Binding-site contacts:
Ligand atom N contacts residue CYS1079 of chain 4.D at 2.6 Å (h-bond).
Ligand atom CB contacts residue ASP1071 of chain 4.D at 2.7 Å.
Ligand atom CE contacts residue ASN1074 of chain 4.D at 1.9 Å.
Ligand atom NZ contacts residue ASN1074 of chain 4.D at 1.1 Å (h-bond).
Ligand atom CD contacts residue PHE1066 of chain 4.D at 1.0 Å (hydrophobic).
Ligand atom NE contacts residue PHE1066 of chain 4.D at 2.2 Å.
Ligand atom O contacts residue LYS8 of chain 4.P at 2.2 Å.
Ligand atom CA contacts residue ASP1071 of chain 4.D at 2.1 Å.
Ligand atom N contacts residue ASP1071 of chain 4.D at 1.4 Å (salt-bridge).
Ligand atom CA contacts residue ARG11 of chain 4.P at 2.4 Å.
Ligand atom CG contacts residue ASN1074 of chain 4.D at 1.5 Å.
Ligand atom CA contacts residue LYS8 of chain 4.P at 2.5 Å.
Ligand atom O contacts residue VAL127 of chain 4.F at 2.5 Å (h-bond).
Ligand atom O contacts residue ASP1071 of chain 4.D at 2.6 Å (salt-bridge).
Ligand atom CA contacts residue ASP1071 of chain 4.D at 2.1 Å.
Ligand atom CD contacts residue ASN1074 of chain 4.D at 2.5 Å.
Ligand atom CA contacts residue CYS1079 of chain 4.D at 2.9 Å (hydrophobic).
Ligand atom N contacts residue ALA1070 of chain 4.D at 2.1 Å.
Ligand atom CB contacts residue PHE1066 of chain 4.D at 2.4 Å (hydrophobic).
Ligand atom N contacts residue LYS8 of chain 4.P at 2.1 Å (salt-bridge).
Ligand atom CB contacts residue ARG11 of chain 4.P at 1.1 Å.
Ligand atom NE contacts residue PHE1083 of chain 4.D at 1.8 Å.
Ligand atom CD contacts residue TYR1076 of chain 4.D at 2.5 Å (hydrophobic).
Ligand atom NH2 contacts residue PHE1083 of chain 4.D at 0.8 Å.
Ligand atom N contacts residue ASP1071 of chain 4.D at 2.7 Å (salt-bridge).
Ligand atom CG contacts residue TYR1076 of chain 4.D at 2.9 Å (hydrophobic).
Ligand atom C contacts residue LYS8 of chain 4.P at 2.9 Å.
Ligand atom CB contacts residue LYS8 of chain 4.P at 2.2 Å.
Ligand atom CZ contacts residue PHE1083 of chain 4.D at 0.9 Å (hydrophobic).
Ligand atom NH1 contacts residue CYS1079 of chain 4.D at 2.3 Å (h-bond).
Ligand atom C contacts residue ASP1071 of chain 4.D at 0.9 Å.
Ligand atom N contacts residue GLY105 of chain 4.F at 2.8 Å (h-bond).
Ligand atom C contacts residue ASP1071 of chain 4.D at 2.3 Å.
Ligand atom N contacts residue ASP1071 of chain 4.D at 1.7 Å.
Ligand atom CB contacts residue ASN1074 of chain 4.D at 2.8 Å.
Ligand atom CG contacts residue CYS1079 of chain 4.D at 2.2 Å (hydrophobic).
Ligand atom NH1 contacts residue PHE1083 of chain 4.D at 1.2 Å.
Ligand atom CG contacts residue PHE1066 of chain 4.D at 1.9 Å (hydrophobic).
Ligand atom O contacts residue ASP1071 of chain 4.D at 0.9 Å.
Ligand atom CD contacts residue PHE1083 of chain 4.D at 2.5 Å (hydrophobic).

Sequence of chain 4.D:
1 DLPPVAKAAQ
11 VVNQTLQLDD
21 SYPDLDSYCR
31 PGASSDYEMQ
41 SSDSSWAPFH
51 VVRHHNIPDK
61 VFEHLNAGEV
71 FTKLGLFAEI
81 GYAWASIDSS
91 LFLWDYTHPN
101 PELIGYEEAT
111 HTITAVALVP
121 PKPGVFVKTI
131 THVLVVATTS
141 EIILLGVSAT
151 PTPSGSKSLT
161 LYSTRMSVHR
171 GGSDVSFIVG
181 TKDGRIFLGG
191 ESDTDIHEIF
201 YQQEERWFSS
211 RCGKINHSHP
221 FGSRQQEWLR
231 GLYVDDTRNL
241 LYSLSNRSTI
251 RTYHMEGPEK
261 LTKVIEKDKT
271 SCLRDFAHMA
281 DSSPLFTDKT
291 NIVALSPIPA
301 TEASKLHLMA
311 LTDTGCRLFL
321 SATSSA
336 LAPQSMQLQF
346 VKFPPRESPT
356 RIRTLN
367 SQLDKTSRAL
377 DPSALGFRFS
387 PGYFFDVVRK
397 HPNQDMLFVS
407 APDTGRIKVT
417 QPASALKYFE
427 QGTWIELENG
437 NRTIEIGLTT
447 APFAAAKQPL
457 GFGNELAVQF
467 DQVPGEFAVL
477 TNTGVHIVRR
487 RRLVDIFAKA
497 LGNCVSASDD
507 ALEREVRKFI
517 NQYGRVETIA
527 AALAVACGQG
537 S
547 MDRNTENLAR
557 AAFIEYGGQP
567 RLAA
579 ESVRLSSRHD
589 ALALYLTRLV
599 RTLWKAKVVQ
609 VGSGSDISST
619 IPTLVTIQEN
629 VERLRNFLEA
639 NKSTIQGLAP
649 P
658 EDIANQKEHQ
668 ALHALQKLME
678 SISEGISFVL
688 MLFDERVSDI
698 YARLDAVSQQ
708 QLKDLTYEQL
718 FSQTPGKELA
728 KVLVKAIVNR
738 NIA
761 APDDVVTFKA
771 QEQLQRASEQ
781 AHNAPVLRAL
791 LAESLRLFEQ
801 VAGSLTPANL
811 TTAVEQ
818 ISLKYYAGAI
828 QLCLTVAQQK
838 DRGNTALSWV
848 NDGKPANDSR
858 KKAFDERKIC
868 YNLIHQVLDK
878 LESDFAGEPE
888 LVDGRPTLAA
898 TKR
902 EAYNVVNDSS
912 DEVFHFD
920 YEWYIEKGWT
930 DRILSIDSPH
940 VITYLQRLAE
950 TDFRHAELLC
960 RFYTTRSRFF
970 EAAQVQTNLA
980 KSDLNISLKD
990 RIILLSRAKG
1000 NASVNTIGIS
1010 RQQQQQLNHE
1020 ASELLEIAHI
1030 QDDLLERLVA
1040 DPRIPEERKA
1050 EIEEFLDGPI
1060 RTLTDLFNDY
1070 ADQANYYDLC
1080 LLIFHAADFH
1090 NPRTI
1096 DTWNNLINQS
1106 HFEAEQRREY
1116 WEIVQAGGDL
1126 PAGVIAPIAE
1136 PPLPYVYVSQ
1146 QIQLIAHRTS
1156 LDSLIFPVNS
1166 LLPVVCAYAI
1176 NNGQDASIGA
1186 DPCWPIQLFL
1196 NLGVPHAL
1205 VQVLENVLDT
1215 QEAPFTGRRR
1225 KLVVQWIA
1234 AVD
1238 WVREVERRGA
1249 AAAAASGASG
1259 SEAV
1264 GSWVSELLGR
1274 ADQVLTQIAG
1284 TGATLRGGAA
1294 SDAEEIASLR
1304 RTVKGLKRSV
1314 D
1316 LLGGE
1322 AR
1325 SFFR

Sequence of chain 4.P:
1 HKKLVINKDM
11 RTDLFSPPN

This protein binds this small molecule.
Small molecule (SMILES): CSCC[C@H](NC(=O)[C@@H]1CCCN1C(=O)[C@H](CC(C)C)NC(=O)[C@H](CC(C)C)NC(=O)[C@H](CCCCN)NC(=O)[C@H](C)NC(=O)[C@H](CCCCN)NC(=O)[C@@H](N)CCCN=C(N)N)C(=O)N[C@@H](CCC(=O)O)C(=O)N[C@@H](CCC(=O)O)C(=O)N[C@@H](C)C(=O)N[C@@H](CC(C)C)C(=O)N[C@@H](CC(C)C)C(=O)N1CCC[C@H]1C=O

Sequence of chain 4.F:
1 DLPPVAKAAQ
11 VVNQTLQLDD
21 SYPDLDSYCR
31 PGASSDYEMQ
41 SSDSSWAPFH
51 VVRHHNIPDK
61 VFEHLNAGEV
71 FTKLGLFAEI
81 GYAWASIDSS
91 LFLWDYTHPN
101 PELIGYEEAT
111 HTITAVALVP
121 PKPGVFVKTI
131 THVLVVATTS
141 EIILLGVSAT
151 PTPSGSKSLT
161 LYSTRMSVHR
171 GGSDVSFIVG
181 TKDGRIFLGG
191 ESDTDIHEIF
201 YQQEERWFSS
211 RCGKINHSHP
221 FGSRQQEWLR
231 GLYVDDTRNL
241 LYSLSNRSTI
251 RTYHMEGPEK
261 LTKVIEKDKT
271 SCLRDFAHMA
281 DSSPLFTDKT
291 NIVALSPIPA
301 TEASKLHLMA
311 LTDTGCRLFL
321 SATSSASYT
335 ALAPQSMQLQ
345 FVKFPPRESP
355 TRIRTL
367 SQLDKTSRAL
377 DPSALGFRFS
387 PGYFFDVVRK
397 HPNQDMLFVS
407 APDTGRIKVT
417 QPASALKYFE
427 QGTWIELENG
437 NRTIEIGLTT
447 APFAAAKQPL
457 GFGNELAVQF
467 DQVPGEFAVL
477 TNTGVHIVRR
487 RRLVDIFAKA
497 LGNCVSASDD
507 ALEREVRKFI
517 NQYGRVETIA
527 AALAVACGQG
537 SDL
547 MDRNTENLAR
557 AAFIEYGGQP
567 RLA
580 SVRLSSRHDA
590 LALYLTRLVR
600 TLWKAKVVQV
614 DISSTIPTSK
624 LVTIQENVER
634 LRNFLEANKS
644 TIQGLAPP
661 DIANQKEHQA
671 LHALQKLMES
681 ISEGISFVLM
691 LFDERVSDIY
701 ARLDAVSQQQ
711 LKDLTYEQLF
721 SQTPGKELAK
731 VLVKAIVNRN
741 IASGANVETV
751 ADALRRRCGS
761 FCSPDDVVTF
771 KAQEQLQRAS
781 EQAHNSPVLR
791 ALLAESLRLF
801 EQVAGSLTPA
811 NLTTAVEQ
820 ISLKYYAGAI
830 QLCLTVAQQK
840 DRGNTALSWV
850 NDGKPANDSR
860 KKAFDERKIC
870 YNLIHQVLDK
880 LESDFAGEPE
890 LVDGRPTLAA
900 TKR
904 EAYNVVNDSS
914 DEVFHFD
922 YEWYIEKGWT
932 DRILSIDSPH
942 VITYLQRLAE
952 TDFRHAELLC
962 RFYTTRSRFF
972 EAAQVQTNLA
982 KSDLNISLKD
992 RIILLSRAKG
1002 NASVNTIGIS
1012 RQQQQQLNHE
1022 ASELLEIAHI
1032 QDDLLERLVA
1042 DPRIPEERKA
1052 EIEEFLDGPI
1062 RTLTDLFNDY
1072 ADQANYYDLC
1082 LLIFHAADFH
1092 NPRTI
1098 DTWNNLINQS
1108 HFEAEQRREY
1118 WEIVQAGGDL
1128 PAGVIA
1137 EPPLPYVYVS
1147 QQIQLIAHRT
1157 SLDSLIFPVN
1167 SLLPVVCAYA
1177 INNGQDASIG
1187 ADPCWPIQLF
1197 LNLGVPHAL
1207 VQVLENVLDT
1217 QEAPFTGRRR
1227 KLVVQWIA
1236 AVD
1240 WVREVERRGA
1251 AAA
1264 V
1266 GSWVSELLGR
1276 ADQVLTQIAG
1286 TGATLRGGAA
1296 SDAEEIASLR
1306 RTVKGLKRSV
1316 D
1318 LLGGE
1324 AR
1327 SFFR